A small-molecule ligand and the protein it binds are described below.
Small molecule (SMILES): CC/C(=C(\c1ccc(O)cc1)c1ccc(OCCN(C)C)cc1)c1ccccc1

Sequence of chain 3.A:
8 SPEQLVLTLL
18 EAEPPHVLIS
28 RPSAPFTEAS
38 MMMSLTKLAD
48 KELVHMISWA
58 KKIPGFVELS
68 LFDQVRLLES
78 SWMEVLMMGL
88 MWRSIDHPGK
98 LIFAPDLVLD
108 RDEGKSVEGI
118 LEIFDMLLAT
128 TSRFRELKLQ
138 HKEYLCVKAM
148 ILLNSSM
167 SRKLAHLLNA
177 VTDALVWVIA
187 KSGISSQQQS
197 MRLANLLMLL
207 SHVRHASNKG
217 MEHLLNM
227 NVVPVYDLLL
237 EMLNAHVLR

Binding-site contacts:
Ligand atom C26 contacts residue ASP47 of chain 3.A at 3.8 Å.
Ligand atom C4 contacts residue GLU49 of chain 3.A at 3.2 Å.
Ligand atom C6 contacts residue LEU42 of chain 3.A at 3.8 Å (hydrophobic).
Ligand atom C10 contacts residue LEU124 of chain 3.A at 3.4 Å (hydrophobic).
Ligand atom C25 contacts residue ASP47 of chain 3.A at 3.0 Å.
Ligand atom C10 contacts residue MET84 of chain 3.A at 3.9 Å (hydrophobic).
Ligand atom C5 contacts residue GLU49 of chain 3.A at 3.0 Å.
Ligand atom C12 contacts residue LEU42 of chain 3.A at 3.7 Å (hydrophobic).
Ligand atom C4 contacts residue ARG90 of chain 3.A at 3.9 Å.
Ligand atom C19 contacts residue MET80 of chain 3.A at 3.7 Å (hydrophobic).
Ligand atom C13 contacts residue MET39 of chain 3.A at 3.4 Å (hydrophobic).
Ligand atom O20 contacts residue LEU220 of chain 3.A at 3.4 Å.
Ligand atom C9 contacts residue PHE100 of chain 3.A at 3.9 Å (hydrophobic).
Ligand atom C5 contacts residue LEU45 of chain 3.A at 3.7 Å (hydrophobic).
Ligand atom C24 contacts residue ASP47 of chain 3.A at 3.6 Å.
Ligand atom C26 contacts residue VAL229 of chain 1.B at 4.0 Å (hydrophobic).
Ligand atom C14 contacts residue MET223 of chain 3.A at 4.0 Å (hydrophobic).
Ligand atom C3 contacts residue LEU87 of chain 3.A at 4.0 Å (hydrophobic).
Ligand atom C19 contacts residue LEU220 of chain 3.A at 4.0 Å (hydrophobic).
Ligand atom C18 contacts residue MET80 of chain 3.A at 3.6 Å (hydrophobic).
Ligand atom C21 contacts residue THR43 of chain 3.A at 3.4 Å.
Ligand atom O20 contacts residue THR43 of chain 3.A at 4.0 Å.
Ligand atom C6 contacts residue ALA46 of chain 3.A at 3.8 Å (hydrophobic).
Ligand atom C22 contacts residue LEU42 of chain 3.A at 3.8 Å (hydrophobic).
Ligand atom C25 contacts residue LEU234 of chain 1.B at 3.8 Å (hydrophobic).
Ligand atom C13 contacts residue ILE117 of chain 3.A at 3.4 Å (hydrophobic).
Ligand atom C12 contacts residue MET39 of chain 3.A at 3.7 Å (hydrophobic).
Ligand atom O4 contacts residue GLU49 of chain 3.A at 2.7 Å (salt-bridge).
Ligand atom C15 contacts residue GLY216 of chain 3.A at 3.3 Å.
Ligand atom C15 contacts residue LEU220 of chain 3.A at 4.0 Å (hydrophobic).
Ligand atom O4 contacts residue ARG90 of chain 3.A at 2.7 Å (salt-bridge).
Ligand atom N24 contacts residue ASP47 of chain 3.A at 2.8 Å (salt-bridge).
Ligand atom C25 contacts residue PRO230 of chain 1.B at 3.6 Å (hydrophobic).
Ligand atom C19 contacts residue TRP79 of chain 3.A at 3.8 Å (hydrophobic).
Ligand atom C20 contacts residue LEU220 of chain 3.A at 3.8 Å (hydrophobic).
Ligand atom C23 contacts residue THR43 of chain 3.A at 3.8 Å.
Ligand atom C10 contacts residue ILE120 of chain 3.A at 3.9 Å (hydrophobic).
Ligand atom C18 contacts residue ALA46 of chain 3.A at 4.0 Å (hydrophobic).
Ligand atom C19 contacts residue ALA46 of chain 3.A at 3.9 Å (hydrophobic).
Ligand atom C23 contacts residue ASP47 of chain 3.A at 3.6 Å.

Sequence of chain 1.B:
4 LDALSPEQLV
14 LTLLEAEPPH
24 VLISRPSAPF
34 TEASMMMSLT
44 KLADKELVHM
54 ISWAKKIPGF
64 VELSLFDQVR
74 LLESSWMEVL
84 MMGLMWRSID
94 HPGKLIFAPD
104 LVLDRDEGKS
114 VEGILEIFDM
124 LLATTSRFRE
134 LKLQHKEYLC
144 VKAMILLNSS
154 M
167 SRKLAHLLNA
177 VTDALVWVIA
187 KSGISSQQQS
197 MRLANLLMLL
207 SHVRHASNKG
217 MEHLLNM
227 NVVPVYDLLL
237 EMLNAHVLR